Binding-site contacts:
Ligand atom O4 contacts residue HIS242 of chain 1.A at 3.2 Å (h-bond).
Ligand atom O11 contacts residue ARG235 of chain 1.A at 2.8 Å (salt-bridge).
Ligand atom O11 contacts residue LEU238 of chain 1.A at 3.5 Å.
Ligand atom O91 contacts residue HIS246 of chain 1.A at 3.1 Å.
Ligand atom C4 contacts residue HIS242 of chain 1.A at 3.3 Å.
Ligand atom P1 contacts residue ASN146 of chain 1.A at 3.8 Å.
Ligand atom C1 contacts residue LEU238 of chain 1.A at 3.7 Å (hydrophobic).
Ligand atom C7 contacts residue ASN146 of chain 1.A at 3.5 Å.
Ligand atom O4 contacts residue ZN1 of chain 1.C at 2.3 Å.
Ligand atom C1 contacts residue LYS136 of chain 1.A at 3.8 Å.
Ligand atom O4 contacts residue LYS181 of chain 1.A at 3.4 Å (salt-bridge).
Ligand atom O4 contacts residue ASP130 of chain 1.A at 2.5 Å (salt-bridge).
Ligand atom O5 contacts residue HIS256 of chain 1.A at 3.3 Å (h-bond).
Ligand atom C3 contacts residue LEU238 of chain 1.A at 3.9 Å (hydrophobic).
Ligand atom C1 contacts residue ARG235 of chain 1.A at 3.4 Å.
Ligand atom O93 contacts residue ASN146 of chain 1.A at 2.7 Å (h-bond).
Ligand atom O92 contacts residue LYS136 of chain 1.A at 2.9 Å (salt-bridge).
Ligand atom O12 contacts residue ARG235 of chain 1.A at 2.8 Å (salt-bridge).
Ligand atom O5 contacts residue HIS246 of chain 1.A at 3.8 Å.
Ligand atom O91 contacts residue ASN239 of chain 1.A at 3.2 Å (h-bond).
Ligand atom C5 contacts residue ZN1 of chain 1.C at 3.2 Å.
Ligand atom C4 contacts residue ZN1 of chain 1.C at 3.0 Å.
Ligand atom O92 contacts residue LYS314 of chain 1.A at 3.7 Å.
Ligand atom C4 contacts residue LYS181 of chain 1.A at 3.9 Å.
Ligand atom O5 contacts residue HIS242 of chain 1.A at 3.0 Å.
Ligand atom O12 contacts residue LYS221 of chain 1.A at 2.9 Å (salt-bridge).
Ligand atom O93 contacts residue HIS246 of chain 1.A at 3.5 Å.
Ligand atom O11 contacts residue LYS136 of chain 1.A at 3.2 Å (salt-bridge).
Ligand atom O93 contacts residue LYS314 of chain 1.A at 3.0 Å (salt-bridge).
Ligand atom O5 contacts residue ZN1 of chain 1.C at 2.4 Å.
Ligand atom P1 contacts residue HIS246 of chain 1.A at 3.7 Å.
Ligand atom C5 contacts residue HIS242 of chain 1.A at 3.9 Å.
Ligand atom C4 contacts residue LEU238 of chain 1.A at 3.8 Å (hydrophobic).
Ligand atom C3 contacts residue ASP130 of chain 1.A at 3.6 Å.
Ligand atom C8 contacts residue LYS136 of chain 1.A at 3.6 Å.
Ligand atom O2 contacts residue ASN239 of chain 1.A at 3.6 Å.
Ligand atom C4 contacts residue ASP130 of chain 1.A at 3.6 Å.
Ligand atom C1 contacts residue LYS221 of chain 1.A at 3.9 Å.
Ligand atom O4 contacts residue GLU178 of chain 1.A at 3.2 Å (salt-bridge).
Ligand atom O2 contacts residue LEU238 of chain 1.A at 3.4 Å.

The small molecule below binds the protein below.
Small molecule (SMILES): O=C(O)[C@]1(O)C[C@H](CP(=O)(O)O)[C@@H](O)[C@H](O)C1

Sequence of chain 1.A:
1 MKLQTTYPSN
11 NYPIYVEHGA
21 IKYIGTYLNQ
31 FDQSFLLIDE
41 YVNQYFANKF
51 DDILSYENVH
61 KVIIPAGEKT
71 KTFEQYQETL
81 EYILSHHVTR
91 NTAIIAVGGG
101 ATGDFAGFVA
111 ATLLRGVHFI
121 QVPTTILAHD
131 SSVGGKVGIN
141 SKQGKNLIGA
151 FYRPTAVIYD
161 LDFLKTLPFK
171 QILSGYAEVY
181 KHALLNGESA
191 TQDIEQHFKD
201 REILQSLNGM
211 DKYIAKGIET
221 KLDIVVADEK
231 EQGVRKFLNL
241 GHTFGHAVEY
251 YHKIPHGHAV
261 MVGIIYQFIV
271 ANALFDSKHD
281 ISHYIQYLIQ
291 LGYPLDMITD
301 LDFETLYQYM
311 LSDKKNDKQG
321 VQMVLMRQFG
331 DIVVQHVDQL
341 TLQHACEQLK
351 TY